Binding-site contacts:
Ligand atom O10 contacts residue ARG248 of chain 1.A at 3.5 Å (salt-bridge).
Ligand atom C4 contacts residue VAL213 of chain 1.A at 1.6 Å (hydrophobic).
Ligand atom C6 contacts residue VAL213 of chain 1.A at 3.5 Å (hydrophobic).
Ligand atom C8 contacts residue PHE293 of chain 1.A at 3.4 Å (hydrophobic).
Ligand atom S5 contacts residue GLY212 of chain 1.A at 3.3 Å.
Ligand atom O10 contacts residue GLY212 of chain 1.A at 3.6 Å (h-bond).
Ligand atom C2 contacts residue VAL213 of chain 1.A at 2.1 Å (hydrophobic).
Ligand atom S5 contacts residue GLU289 of chain 1.A at 3.4 Å.
Ligand atom O10 contacts residue TRP208 of chain 1.A at 3.3 Å (h-bond).
Ligand atom C4 contacts residue PRO214 of chain 1.A at 3.2 Å (hydrophobic).
Ligand atom C6 contacts residue GLY212 of chain 1.A at 2.9 Å.
Ligand atom C7 contacts residue TRP208 of chain 1.A at 1.9 Å (hydrophobic).
Ligand atom C11 contacts residue PRO214 of chain 1.A at 3.6 Å (hydrophobic).
Ligand atom C1 contacts residue VAL213 of chain 1.A at 2.4 Å (hydrophobic).
Ligand atom C13 contacts residue VAL220 of chain 1.A at 3.4 Å (hydrophobic).
Ligand atom O10 contacts residue GLN290 of chain 1.A at 3.2 Å (h-bond).
Ligand atom C8 contacts residue VAL213 of chain 1.A at 0.8 Å (hydrophobic).
Ligand atom C13 contacts residue TRP208 of chain 1.A at 1.4 Å (hydrophobic).
Ligand atom C11 contacts residue TRP208 of chain 1.A at 1.5 Å (hydrophobic).
Ligand atom C2 contacts residue GLY212 of chain 1.A at 3.1 Å.
Ligand atom C16 contacts residue TRP208 of chain 1.A at 2.7 Å (hydrophobic).
Ligand atom C2 contacts residue GLN290 of chain 1.A at 3.5 Å.
Ligand atom C16 contacts residue VAL220 of chain 1.A at 3.5 Å (hydrophobic).
Ligand atom S3 contacts residue TRP208 of chain 1.A at 1.2 Å.
Ligand atom O9 contacts residue GLY212 of chain 1.A at 2.8 Å (h-bond).
Ligand atom C7 contacts residue PRO214 of chain 1.A at 2.6 Å (hydrophobic).
Ligand atom CL18 contacts residue PHE223 of chain 1.A at 3.2 Å.
Ligand atom C13 contacts residue PRO214 of chain 1.A at 3.2 Å (hydrophobic).
Ligand atom C14 contacts residue VAL220 of chain 1.A at 3.6 Å (hydrophobic).
Ligand atom C15 contacts residue TRP208 of chain 1.A at 1.9 Å (hydrophobic).
Ligand atom C14 contacts residue TRP208 of chain 1.A at 3.1 Å (hydrophobic).
Ligand atom C1 contacts residue TRP208 of chain 1.A at 2.7 Å (hydrophobic).
Ligand atom CL17 contacts residue TYR252 of chain 1.A at 3.3 Å.
Ligand atom C1 contacts residue PRO214 of chain 1.A at 3.4 Å (hydrophobic).
Ligand atom S3 contacts residue PRO214 of chain 1.A at 3.5 Å.
Ligand atom C12 contacts residue TRP208 of chain 1.A at 2.4 Å (hydrophobic).
Ligand atom S5 contacts residue VAL213 of chain 1.A at 0.9 Å.
Ligand atom C7 contacts residue PHE293 of chain 1.A at 3.6 Å (hydrophobic).
Ligand atom C6 contacts residue GLN290 of chain 1.A at 3.4 Å.
Ligand atom C15 contacts residue VAL220 of chain 1.A at 3.4 Å (hydrophobic).

A protein and the small-molecule ligand that binds it are described below.
Small molecule (SMILES): O=C(O)c1sccc1SCc1ccc(Cl)c(Cl)c1

Sequence of chain 1.A:
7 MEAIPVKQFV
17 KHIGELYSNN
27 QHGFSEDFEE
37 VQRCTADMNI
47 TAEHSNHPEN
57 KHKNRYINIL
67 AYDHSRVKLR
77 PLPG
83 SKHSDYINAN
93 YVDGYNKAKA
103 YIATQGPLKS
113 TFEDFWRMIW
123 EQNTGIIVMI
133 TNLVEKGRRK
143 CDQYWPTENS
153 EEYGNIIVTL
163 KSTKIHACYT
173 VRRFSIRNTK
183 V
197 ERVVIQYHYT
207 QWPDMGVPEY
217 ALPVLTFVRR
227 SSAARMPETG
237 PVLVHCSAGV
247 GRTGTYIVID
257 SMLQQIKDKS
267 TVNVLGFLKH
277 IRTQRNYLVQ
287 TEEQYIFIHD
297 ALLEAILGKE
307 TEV